Sequence of chain 1.B:
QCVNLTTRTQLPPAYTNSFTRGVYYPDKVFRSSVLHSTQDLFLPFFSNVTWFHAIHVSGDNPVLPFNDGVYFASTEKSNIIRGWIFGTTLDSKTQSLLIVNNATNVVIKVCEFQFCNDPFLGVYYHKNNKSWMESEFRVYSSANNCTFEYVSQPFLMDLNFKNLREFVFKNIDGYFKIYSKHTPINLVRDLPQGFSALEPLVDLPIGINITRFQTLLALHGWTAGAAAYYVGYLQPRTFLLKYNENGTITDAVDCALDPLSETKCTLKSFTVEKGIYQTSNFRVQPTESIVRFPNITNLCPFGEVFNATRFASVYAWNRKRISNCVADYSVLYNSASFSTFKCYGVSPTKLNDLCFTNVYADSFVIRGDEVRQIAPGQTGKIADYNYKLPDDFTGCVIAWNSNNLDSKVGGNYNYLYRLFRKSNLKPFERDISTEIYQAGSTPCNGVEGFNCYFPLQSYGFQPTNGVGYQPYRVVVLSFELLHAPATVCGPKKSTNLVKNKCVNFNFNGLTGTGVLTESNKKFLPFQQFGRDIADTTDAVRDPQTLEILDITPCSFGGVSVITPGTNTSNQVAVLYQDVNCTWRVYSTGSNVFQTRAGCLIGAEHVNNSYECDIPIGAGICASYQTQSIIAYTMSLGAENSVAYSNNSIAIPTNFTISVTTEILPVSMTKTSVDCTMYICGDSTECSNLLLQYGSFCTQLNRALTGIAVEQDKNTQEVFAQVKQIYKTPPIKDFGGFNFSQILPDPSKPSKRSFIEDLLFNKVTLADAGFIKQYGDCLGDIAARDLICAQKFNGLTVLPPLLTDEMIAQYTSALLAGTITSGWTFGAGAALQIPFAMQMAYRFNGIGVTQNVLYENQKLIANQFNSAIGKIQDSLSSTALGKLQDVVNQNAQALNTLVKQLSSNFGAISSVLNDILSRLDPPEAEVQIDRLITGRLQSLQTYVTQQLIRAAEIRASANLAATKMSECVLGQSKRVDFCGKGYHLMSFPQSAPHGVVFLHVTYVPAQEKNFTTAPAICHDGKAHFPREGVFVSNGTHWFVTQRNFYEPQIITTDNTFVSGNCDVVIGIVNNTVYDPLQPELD

This protein binds this small molecule.
Small molecule (SMILES): CC(=O)N[C@@H]1[C@@H](O)[C@H](O)[C@@H](CO)O[C@H]1O

Binding-site contacts:
Ligand atom C8 contacts residue ASN657 of chain 1.B at 3.9 Å.
Ligand atom C3 contacts residue ASN657 of chain 1.B at 4.0 Å.
Ligand atom C4 contacts residue ASN657 of chain 1.B at 4.3 Å.
Ligand atom O7 contacts residue ASN657 of chain 1.B at 2.6 Å (h-bond).
Ligand atom C7 contacts residue ASN657 of chain 1.B at 3.0 Å.
Ligand atom C2 contacts residue ASN657 of chain 1.B at 2.9 Å.
Ligand atom O5 contacts residue ASN657 of chain 1.B at 2.3 Å (h-bond).
Ligand atom N2 contacts residue ASN657 of chain 1.B at 3.0 Å (h-bond).
Ligand atom C1 contacts residue ASN657 of chain 1.B at 1.5 Å.
Ligand atom C5 contacts residue ASN657 of chain 1.B at 3.4 Å.